This protein binds this small molecule.
Small molecule (SMILES): O=C1c2ccccc2C(=O)c2c1cc(S(=O)(=O)N1CCC[C@@H](C(=O)O)C1)c(O)c2O

Binding-site contacts:
Ligand atom C11 contacts residue PRO67 of chain 1.C at 3.5 Å (hydrophobic).
Ligand atom C10 contacts residue PRO67 of chain 1.C at 3.8 Å (hydrophobic).
Ligand atom C1 contacts residue HIS92 of chain 1.C at 3.8 Å.
Ligand atom C7 contacts residue PRO67 of chain 1.C at 3.8 Å (hydrophobic).
Ligand atom C7 contacts residue HIS92 of chain 1.C at 3.7 Å.
Ligand atom C12 contacts residue PRO67 of chain 1.C at 3.5 Å (hydrophobic).
Ligand atom O contacts residue SER278 of chain 1.C at 3.5 Å.
Ligand atom O2 contacts residue THR64 of chain 1.C at 3.4 Å.
Ligand atom O2 contacts residue ASN89 of chain 1.C at 2.8 Å.
Ligand atom C18 contacts residue ASN89 of chain 1.C at 3.8 Å.
Ligand atom O5 contacts residue ASN89 of chain 1.C at 2.8 Å (h-bond).
Ligand atom O1 contacts residue ARG87 of chain 1.C at 3.7 Å.
Ligand atom O6 contacts residue HIS92 of chain 1.C at 3.3 Å (h-bond).
Ligand atom C2 contacts residue ASN89 of chain 1.C at 3.8 Å.
Ligand atom O4 contacts residue ASN89 of chain 1.C at 3.9 Å.
Ligand atom O1 contacts residue THR64 of chain 1.C at 3.5 Å.
Ligand atom O4 contacts residue HIS92 of chain 1.C at 3.7 Å.
Ligand atom C19 contacts residue HIS92 of chain 1.C at 3.1 Å.
Ligand atom C6 contacts residue HIS92 of chain 1.C at 3.5 Å.
Ligand atom S contacts residue GLY279 of chain 1.C at 3.9 Å.
Ligand atom O7 contacts residue LYS283 of chain 1.C at 3.2 Å (salt-bridge).
Ligand atom O7 contacts residue GLY279 of chain 1.C at 3.4 Å.
Ligand atom C8 contacts residue GLY93 of chain 1.C at 3.8 Å.
Ligand atom C8 contacts residue TYR97 of chain 1.C at 3.5 Å (hydrophobic).
Ligand atom O4 contacts residue HIS98 of chain 1.C at 3.7 Å.
Ligand atom C9 contacts residue TYR97 of chain 1.C at 3.5 Å (hydrophobic).
Ligand atom C9 contacts residue GLY93 of chain 1.C at 4.0 Å.
Ligand atom C17 contacts residue HIS92 of chain 1.C at 3.8 Å.
Ligand atom O1 contacts residue ASN89 of chain 1.C at 2.9 Å (h-bond).
Ligand atom C2 contacts residue HIS92 of chain 1.C at 3.6 Å.
Ligand atom C2 contacts residue ALA282 of chain 1.C at 4.0 Å (hydrophobic).
Ligand atom C18 contacts residue HIS92 of chain 1.C at 3.3 Å.
Ligand atom C contacts residue ALA282 of chain 1.C at 3.9 Å (hydrophobic).
Ligand atom O contacts residue GLY279 of chain 1.C at 3.1 Å (h-bond).
Ligand atom C8 contacts residue HIS92 of chain 1.C at 4.0 Å.
Ligand atom C13 contacts residue PRO67 of chain 1.C at 4.0 Å (hydrophobic).
Ligand atom O5 contacts residue HIS92 of chain 1.C at 3.7 Å.
Ligand atom C5 contacts residue HIS92 of chain 1.C at 3.7 Å.
Ligand atom C1 contacts residue ASN89 of chain 1.C at 3.7 Å.
Ligand atom C1 contacts residue ALA282 of chain 1.C at 3.8 Å (hydrophobic).

Sequence of chain 1.C:
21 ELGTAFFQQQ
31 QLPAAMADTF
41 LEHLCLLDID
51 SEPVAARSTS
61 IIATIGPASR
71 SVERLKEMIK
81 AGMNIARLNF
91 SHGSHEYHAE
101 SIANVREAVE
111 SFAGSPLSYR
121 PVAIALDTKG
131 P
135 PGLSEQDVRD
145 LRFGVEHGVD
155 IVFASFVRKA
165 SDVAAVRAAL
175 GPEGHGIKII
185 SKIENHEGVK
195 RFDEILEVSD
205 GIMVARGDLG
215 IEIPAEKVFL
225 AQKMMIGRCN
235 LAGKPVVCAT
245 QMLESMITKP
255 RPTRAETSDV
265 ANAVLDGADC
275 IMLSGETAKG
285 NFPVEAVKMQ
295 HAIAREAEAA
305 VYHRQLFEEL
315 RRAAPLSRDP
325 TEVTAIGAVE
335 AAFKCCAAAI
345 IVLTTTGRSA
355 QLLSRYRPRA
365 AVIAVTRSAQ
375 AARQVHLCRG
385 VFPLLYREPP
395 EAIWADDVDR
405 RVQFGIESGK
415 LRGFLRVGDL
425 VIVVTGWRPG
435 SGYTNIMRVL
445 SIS